This small molecule binds to this protein.
Small molecule (SMILES): C=CC(=O)N1CCC[C@@H](n2nc(-c3ccc(OCc4nccn4C)c(Cl)c3)c3c(N)ncnc32)C1

Sequence of chain 1.A:
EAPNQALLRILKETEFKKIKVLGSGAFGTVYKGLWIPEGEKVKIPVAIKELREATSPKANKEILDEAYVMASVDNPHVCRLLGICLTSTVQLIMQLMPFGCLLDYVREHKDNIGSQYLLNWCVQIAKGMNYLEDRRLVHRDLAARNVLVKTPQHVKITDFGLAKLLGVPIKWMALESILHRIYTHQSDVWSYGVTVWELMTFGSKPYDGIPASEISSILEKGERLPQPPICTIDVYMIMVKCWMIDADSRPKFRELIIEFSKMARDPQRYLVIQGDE

Binding-site contacts:
Ligand atom OAE contacts residue EDO1 of chain 1.AA at 3.6 Å.
Ligand atom CAA contacts residue LEU86 of chain 1.A at 3.8 Å (hydrophobic).
Ligand atom CAN contacts residue LEU27 of chain 1.A at 3.7 Å (hydrophobic).
Ligand atom CAL contacts residue CYS84 of chain 1.A at 3.5 Å (hydrophobic).
Ligand atom CAS contacts residue ASP164 of chain 1.A at 3.3 Å.
Ligand atom CAH contacts residue THR163 of chain 1.A at 3.8 Å.
Ligand atom CBF contacts residue MET99 of chain 1.A at 3.6 Å (hydrophobic).
Ligand atom CAP contacts residue CYS106 of chain 1.A at 2.8 Å (hydrophobic).
Ligand atom NAW contacts residue THR163 of chain 1.A at 3.5 Å.
Ligand atom NAW contacts residue ASP164 of chain 1.A at 2.9 Å (salt-bridge).
Ligand atom NAY contacts residue VAL35 of chain 1.A at 3.7 Å.
Ligand atom NAB contacts residue MET99 of chain 1.A at 3.0 Å (h-bond).
Ligand atom CAM contacts residue MET99 of chain 1.A at 3.7 Å (hydrophobic).
Ligand atom CLA contacts residue MET99 of chain 1.A at 3.5 Å.
Ligand atom NAB contacts residue ALA52 of chain 1.A at 3.3 Å.
Ligand atom CLA contacts residue LEU97 of chain 1.A at 3.2 Å.
Ligand atom NAB contacts residue LEU153 of chain 1.A at 3.6 Å.
Ligand atom N1 contacts residue MET102 of chain 1.A at 3.2 Å (h-bond).
Ligand atom NBM contacts residue EDO1 of chain 1.AA at 3.4 Å.
Ligand atom CAQ contacts residue VAL35 of chain 1.A at 3.8 Å (hydrophobic).
Ligand atom CAP contacts residue ARG150 of chain 1.A at 3.5 Å.
Ligand atom C6 contacts residue LEU153 of chain 1.A at 3.5 Å (hydrophobic).
Ligand atom NAB contacts residue GLN100 of chain 1.A at 3.5 Å (h-bond).
Ligand atom NAW contacts residue MET75 of chain 1.A at 3.8 Å.
Ligand atom CAH contacts residue ASP164 of chain 1.A at 3.7 Å.
Ligand atom C6 contacts residue ALA52 of chain 1.A at 3.6 Å (hydrophobic).
Ligand atom CAU contacts residue EDO1 of chain 1.AA at 3.6 Å.
Ligand atom CBG contacts residue MET75 of chain 1.A at 3.6 Å (hydrophobic).
Ligand atom CAH contacts residue PHE165 of chain 1.A at 3.8 Å (hydrophobic).
Ligand atom CBB contacts residue CYS106 of chain 1.A at 3.8 Å (hydrophobic).
Ligand atom CLA contacts residue LYS54 of chain 1.A at 3.6 Å.
Ligand atom C5 contacts residue LEU153 of chain 1.A at 3.7 Å (hydrophobic).
Ligand atom OAE contacts residue EDO1 of chain 1.BA at 2.7 Å (h-bond).
Ligand atom CAK contacts residue ASP164 of chain 1.A at 3.5 Å.
Ligand atom CAR contacts residue EDO1 of chain 1.AA at 3.5 Å.
Ligand atom CBB contacts residue EDO1 of chain 1.AA at 3.5 Å.
Ligand atom CBD contacts residue MET99 of chain 1.A at 3.5 Å (hydrophobic).
Ligand atom CAH contacts residue CYS84 of chain 1.A at 3.5 Å (hydrophobic).
Ligand atom C2 contacts residue MET102 of chain 1.A at 3.4 Å (hydrophobic).
Ligand atom CAO contacts residue CYS106 of chain 1.A at 1.8 Å (hydrophobic).